The small molecule below binds the protein below.
Small molecule (SMILES): CC(C)CCC[C@@H](C)[C@H]1CC[C@H]2[C@@H]3CC=C4C[C@@H](OC(=O)CCC(=O)O)CC[C@]4(C)[C@H]3CC[C@]12C

Sequence of chain 1.D:
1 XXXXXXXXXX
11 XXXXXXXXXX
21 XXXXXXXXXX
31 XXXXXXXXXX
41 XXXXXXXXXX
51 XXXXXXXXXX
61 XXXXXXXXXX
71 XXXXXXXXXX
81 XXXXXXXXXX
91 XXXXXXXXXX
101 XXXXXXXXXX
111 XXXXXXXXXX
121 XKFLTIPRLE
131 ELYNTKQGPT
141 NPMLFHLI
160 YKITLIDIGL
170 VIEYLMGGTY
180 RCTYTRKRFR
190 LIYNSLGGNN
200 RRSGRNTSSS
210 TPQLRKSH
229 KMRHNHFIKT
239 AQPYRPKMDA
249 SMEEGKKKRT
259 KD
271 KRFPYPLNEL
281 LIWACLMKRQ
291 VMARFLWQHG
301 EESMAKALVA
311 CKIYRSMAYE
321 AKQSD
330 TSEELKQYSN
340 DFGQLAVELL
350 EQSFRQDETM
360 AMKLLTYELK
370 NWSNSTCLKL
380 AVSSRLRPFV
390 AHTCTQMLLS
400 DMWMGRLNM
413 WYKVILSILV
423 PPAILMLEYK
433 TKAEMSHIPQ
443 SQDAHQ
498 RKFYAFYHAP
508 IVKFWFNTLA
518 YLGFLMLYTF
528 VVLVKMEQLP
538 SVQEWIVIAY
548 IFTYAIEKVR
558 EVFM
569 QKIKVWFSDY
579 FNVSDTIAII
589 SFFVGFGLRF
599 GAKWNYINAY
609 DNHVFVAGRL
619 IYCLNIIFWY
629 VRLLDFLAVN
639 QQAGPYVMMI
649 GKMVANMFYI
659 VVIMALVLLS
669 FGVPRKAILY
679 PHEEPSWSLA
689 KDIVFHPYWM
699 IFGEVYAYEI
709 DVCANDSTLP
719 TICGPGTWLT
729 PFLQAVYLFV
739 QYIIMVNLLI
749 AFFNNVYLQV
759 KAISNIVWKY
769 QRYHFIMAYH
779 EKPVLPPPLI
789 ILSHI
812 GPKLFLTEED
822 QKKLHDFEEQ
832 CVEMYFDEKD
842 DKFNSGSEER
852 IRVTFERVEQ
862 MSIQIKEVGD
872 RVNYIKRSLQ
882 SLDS

Binding-site contacts:
Ligand atom CAT contacts residue VAL645 of chain 1.A at 3.4 Å (hydrophobic).
Ligand atom CAQ contacts residue Y011 of chain 1.K at 3.7 Å.
Ligand atom CAP contacts residue VAL738 of chain 1.D at 4.2 Å (hydrophobic).
Ligand atom CBC contacts residue VAL645 of chain 1.A at 3.5 Å (hydrophobic).
Ligand atom OAG contacts residue MET646 of chain 1.A at 3.3 Å.
Ligand atom CAA contacts residue SER668 of chain 1.D at 3.2 Å.
Ligand atom CAB contacts residue LEU731 of chain 1.D at 4.2 Å (hydrophobic).
Ligand atom CAP contacts residue Y011 of chain 1.K at 3.9 Å.
Ligand atom CAE contacts residue Y011 of chain 1.K at 3.7 Å.
Ligand atom OAH contacts residue MET646 of chain 1.A at 4.1 Å.
Ligand atom CAM contacts residue TYR578 of chain 1.A at 3.8 Å (hydrophobic).
Ligand atom CBA contacts residue SER668 of chain 1.D at 4.0 Å.
Ligand atom CAN contacts residue VAL665 of chain 1.D at 3.9 Å (hydrophobic).
Ligand atom CAI contacts residue GLY649 of chain 1.A at 3.6 Å.
Ligand atom CAZ contacts residue GLY649 of chain 1.A at 3.9 Å.
Ligand atom CAJ contacts residue SER668 of chain 1.D at 3.3 Å.
Ligand atom CAE contacts residue VAL629 of chain 1.A at 3.9 Å (hydrophobic).
Ligand atom CAA contacts residue PHE669 of chain 1.D at 3.7 Å (hydrophobic).
Ligand atom CAS contacts residue LEU632 of chain 1.A at 3.7 Å (hydrophobic).
Ligand atom OAG contacts residue PHE579 of chain 1.A at 3.4 Å.
Ligand atom CAR contacts residue PHE579 of chain 1.A at 3.6 Å (hydrophobic).
Ligand atom OAW contacts residue PHE579 of chain 1.A at 4.0 Å.
Ligand atom CAY contacts residue MET646 of chain 1.A at 4.1 Å (hydrophobic).
Ligand atom CAO contacts residue VAL665 of chain 1.D at 4.2 Å (hydrophobic).
Ligand atom CAD contacts residue Y011 of chain 1.K at 3.7 Å.
Ligand atom CAD contacts residue VAL629 of chain 1.A at 3.9 Å (hydrophobic).
Ligand atom CAB contacts residue VAL734 of chain 1.D at 3.7 Å (hydrophobic).
Ligand atom CBE contacts residue VAL738 of chain 1.D at 4.0 Å (hydrophobic).
Ligand atom CBB contacts residue VAL738 of chain 1.D at 4.0 Å (hydrophobic).
Ligand atom OAH contacts residue GLY649 of chain 1.A at 4.1 Å.
Ligand atom CAN contacts residue SER668 of chain 1.D at 3.3 Å.
Ligand atom CAR contacts residue VAL645 of chain 1.A at 3.4 Å (hydrophobic).
Ligand atom CAC contacts residue Y011 of chain 1.K at 3.7 Å.
Ligand atom CBA contacts residue ILE625 of chain 1.A at 4.2 Å (hydrophobic).
Ligand atom OAW contacts residue TYR578 of chain 1.A at 3.9 Å.
Ligand atom OAH contacts residue LYS650 of chain 1.A at 3.9 Å.
Ligand atom OAF contacts residue TYR578 of chain 1.A at 3.9 Å.
Ligand atom CAY contacts residue PHE579 of chain 1.A at 3.7 Å (hydrophobic).
Ligand atom CBF contacts residue ILE648 of chain 1.A at 3.9 Å (hydrophobic).
Ligand atom CAV contacts residue GLY649 of chain 1.A at 3.8 Å.

Sequence of chain 1.A:
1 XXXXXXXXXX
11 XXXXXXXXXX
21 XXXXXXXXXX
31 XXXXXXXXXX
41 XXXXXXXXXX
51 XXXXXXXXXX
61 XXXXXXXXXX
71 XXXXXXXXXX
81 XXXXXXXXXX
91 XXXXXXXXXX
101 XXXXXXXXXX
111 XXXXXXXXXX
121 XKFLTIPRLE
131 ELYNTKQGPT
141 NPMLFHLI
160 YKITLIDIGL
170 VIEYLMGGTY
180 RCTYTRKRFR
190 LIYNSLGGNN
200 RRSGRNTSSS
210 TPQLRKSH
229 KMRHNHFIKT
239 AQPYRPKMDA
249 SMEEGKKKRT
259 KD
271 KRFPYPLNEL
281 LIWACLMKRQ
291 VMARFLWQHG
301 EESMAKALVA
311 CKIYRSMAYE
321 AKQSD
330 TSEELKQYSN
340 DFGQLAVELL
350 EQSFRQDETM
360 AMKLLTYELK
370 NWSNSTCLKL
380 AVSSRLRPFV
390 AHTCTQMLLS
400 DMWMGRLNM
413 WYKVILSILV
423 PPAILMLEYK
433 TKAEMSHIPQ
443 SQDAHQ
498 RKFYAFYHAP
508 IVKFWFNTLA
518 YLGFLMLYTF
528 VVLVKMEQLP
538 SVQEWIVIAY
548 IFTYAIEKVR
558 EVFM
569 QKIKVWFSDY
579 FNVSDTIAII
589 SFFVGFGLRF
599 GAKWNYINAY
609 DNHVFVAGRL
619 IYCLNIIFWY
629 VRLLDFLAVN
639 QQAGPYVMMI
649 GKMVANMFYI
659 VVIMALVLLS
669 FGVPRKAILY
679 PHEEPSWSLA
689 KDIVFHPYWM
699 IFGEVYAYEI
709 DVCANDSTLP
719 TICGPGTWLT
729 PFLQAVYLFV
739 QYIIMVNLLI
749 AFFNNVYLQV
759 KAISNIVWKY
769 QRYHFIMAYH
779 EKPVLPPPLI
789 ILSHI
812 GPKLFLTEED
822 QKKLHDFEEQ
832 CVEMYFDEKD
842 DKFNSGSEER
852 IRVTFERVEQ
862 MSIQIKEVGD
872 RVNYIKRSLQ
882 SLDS